Sequence of chain 59.C:
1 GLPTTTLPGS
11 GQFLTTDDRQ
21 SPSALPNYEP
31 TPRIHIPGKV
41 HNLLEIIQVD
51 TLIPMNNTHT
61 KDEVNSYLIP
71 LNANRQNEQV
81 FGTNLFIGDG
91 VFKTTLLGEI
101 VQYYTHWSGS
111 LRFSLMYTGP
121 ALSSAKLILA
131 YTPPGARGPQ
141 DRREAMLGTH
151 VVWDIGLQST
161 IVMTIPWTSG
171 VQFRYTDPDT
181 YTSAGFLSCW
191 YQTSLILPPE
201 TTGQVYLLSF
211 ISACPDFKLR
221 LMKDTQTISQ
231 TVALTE

Sequence of chain 59.A:
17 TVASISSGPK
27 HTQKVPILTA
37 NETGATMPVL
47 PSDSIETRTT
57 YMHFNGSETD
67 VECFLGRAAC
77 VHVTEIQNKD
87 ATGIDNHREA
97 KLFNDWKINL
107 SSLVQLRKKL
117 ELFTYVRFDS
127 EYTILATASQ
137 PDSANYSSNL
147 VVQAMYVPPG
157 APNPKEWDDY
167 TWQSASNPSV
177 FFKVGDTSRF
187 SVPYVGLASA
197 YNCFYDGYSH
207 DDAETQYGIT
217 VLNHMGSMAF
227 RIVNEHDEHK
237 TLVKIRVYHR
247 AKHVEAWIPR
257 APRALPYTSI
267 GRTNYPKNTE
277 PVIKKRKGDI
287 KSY

Binding-site contacts:
Ligand atom N3A contacts residue PRO174 of chain 59.A at 3.7 Å.
Ligand atom C31 contacts residue ASN219 of chain 59.A at 3.3 Å.
Ligand atom N2 contacts residue LEU106 of chain 59.A at 3.8 Å.
Ligand atom O1B contacts residue ILE104 of chain 59.A at 3.9 Å.
Ligand atom C4 contacts residue LEU106 of chain 59.A at 3.9 Å (hydrophobic).
Ligand atom C5A contacts residue PHE186 of chain 59.A at 3.5 Å (hydrophobic).
Ligand atom O1 contacts residue LEU106 of chain 59.A at 3.7 Å.
Ligand atom C1B contacts residue VAL188 of chain 59.A at 3.8 Å (hydrophobic).
Ligand atom C6B contacts residue TYR128 of chain 59.A at 3.3 Å (hydrophobic).
Ligand atom C1C contacts residue LEU106 of chain 59.A at 3.8 Å (hydrophobic).
Ligand atom C4C contacts residue VAL191 of chain 59.A at 3.0 Å (hydrophobic).
Ligand atom C4C contacts residue VAL188 of chain 59.A at 3.7 Å (hydrophobic).
Ligand atom C5 contacts residue LEU106 of chain 59.A at 3.8 Å (hydrophobic).
Ligand atom O1 contacts residue MET221 of chain 59.A at 3.9 Å.
Ligand atom C4A contacts residue PRO174 of chain 59.A at 3.1 Å (hydrophobic).
Ligand atom C3C contacts residue TYR128 of chain 59.A at 3.4 Å (hydrophobic).
Ligand atom C3B contacts residue VAL188 of chain 59.A at 3.8 Å (hydrophobic).
Ligand atom C1B contacts residue ILE104 of chain 59.A at 4.0 Å (hydrophobic).
Ligand atom N3A contacts residue TYR152 of chain 59.A at 3.5 Å.
Ligand atom C2A contacts residue PHE186 of chain 59.A at 3.3 Å (hydrophobic).
Ligand atom C5C contacts residue VAL191 of chain 59.A at 3.8 Å (hydrophobic).
Ligand atom C6B contacts residue ILE104 of chain 59.A at 3.6 Å (hydrophobic).
Ligand atom N3A contacts residue PHE186 of chain 59.A at 4.0 Å.
Ligand atom C5B contacts residue PHE186 of chain 59.A at 3.9 Å (hydrophobic).
Ligand atom C4 contacts residue TYR197 of chain 59.A at 3.8 Å (hydrophobic).
Ligand atom O1A contacts residue PHE186 of chain 59.A at 3.0 Å.
Ligand atom O1B contacts residue TYR128 of chain 59.A at 3.4 Å (h-bond).
Ligand atom N3A contacts residue ALA24 of chain 59.C at 3.8 Å.
Ligand atom C1B contacts residue TYR128 of chain 59.A at 3.6 Å (hydrophobic).
Ligand atom N2 contacts residue ASN219 of chain 59.A at 3.8 Å.
Ligand atom C3 contacts residue ASN219 of chain 59.A at 4.0 Å.
Ligand atom C1C contacts residue TYR128 of chain 59.A at 3.7 Å (hydrophobic).
Ligand atom C3B contacts residue TYR152 of chain 59.A at 3.7 Å (hydrophobic).
Ligand atom C4B contacts residue PHE186 of chain 59.A at 3.6 Å (hydrophobic).
Ligand atom C5A contacts residue VAL176 of chain 59.A at 3.6 Å (hydrophobic).
Ligand atom C2B contacts residue VAL188 of chain 59.A at 3.5 Å (hydrophobic).
Ligand atom C2C contacts residue TYR197 of chain 59.A at 3.7 Å (hydrophobic).
Ligand atom C4B contacts residue TYR152 of chain 59.A at 3.8 Å (hydrophobic).
Ligand atom C5B contacts residue MET224 of chain 59.A at 3.8 Å (hydrophobic).
Ligand atom C2A contacts residue TYR152 of chain 59.A at 3.6 Å (hydrophobic).

The small molecule below binds the protein below.
Small molecule (SMILES): Cc1cc(CCCCCOc2ccc(C3=NCCO3)cc2)on1